A small-molecule ligand and the protein it binds are described below.
Small molecule (SMILES): c1ccc2[nH]ccc2c1

Sequence of chain 2.A:
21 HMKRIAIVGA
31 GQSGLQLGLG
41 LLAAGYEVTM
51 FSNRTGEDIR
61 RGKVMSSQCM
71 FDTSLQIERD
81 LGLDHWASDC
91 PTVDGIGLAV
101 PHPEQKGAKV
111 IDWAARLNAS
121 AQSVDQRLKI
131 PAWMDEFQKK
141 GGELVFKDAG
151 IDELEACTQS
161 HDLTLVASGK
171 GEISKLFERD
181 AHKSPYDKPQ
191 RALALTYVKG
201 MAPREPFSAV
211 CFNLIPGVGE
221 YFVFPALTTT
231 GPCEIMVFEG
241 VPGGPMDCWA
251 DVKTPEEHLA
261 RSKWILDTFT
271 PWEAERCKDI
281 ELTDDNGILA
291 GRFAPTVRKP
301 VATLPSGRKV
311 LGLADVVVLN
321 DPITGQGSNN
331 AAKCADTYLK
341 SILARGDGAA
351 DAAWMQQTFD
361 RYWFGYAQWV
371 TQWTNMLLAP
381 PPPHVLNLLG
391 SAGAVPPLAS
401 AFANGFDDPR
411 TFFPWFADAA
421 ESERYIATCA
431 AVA

Binding-site contacts:
Ligand atom C4 contacts residue PRO103 of chain 2.A at 4.5 Å (hydrophobic).
Ligand atom C7 contacts residue PRO216 of chain 2.A at 3.9 Å (hydrophobic).
Ligand atom C2 contacts residue PRO101 of chain 2.A at 4.4 Å (hydrophobic).
Ligand atom C3 contacts residue PRO216 of chain 2.A at 4.0 Å (hydrophobic).
Ligand atom N1 contacts residue PRO216 of chain 2.A at 3.8 Å.
Ligand atom C7 contacts residue VAL100 of chain 2.A at 3.9 Å (hydrophobic).
Ligand atom C8 contacts residue PRO101 of chain 2.A at 3.5 Å (hydrophobic).
Ligand atom C2 contacts residue PRO216 of chain 2.A at 4.1 Å (hydrophobic).
Ligand atom C6 contacts residue PRO103 of chain 2.A at 4.2 Å (hydrophobic).
Ligand atom N1 contacts residue HIS102 of chain 2.A at 4.1 Å.
Ligand atom C9 contacts residue PRO216 of chain 2.A at 3.8 Å (hydrophobic).
Ligand atom C6 contacts residue VAL100 of chain 2.A at 4.5 Å (hydrophobic).
Ligand atom N1 contacts residue PRO103 of chain 2.A at 3.7 Å.
Ligand atom C8 contacts residue PRO103 of chain 2.A at 3.8 Å (hydrophobic).
Ligand atom C7 contacts residue VAL110 of chain 2.A at 4.1 Å (hydrophobic).
Ligand atom C3 contacts residue PRO103 of chain 2.A at 4.1 Å (hydrophobic).
Ligand atom C9 contacts residue PRO103 of chain 2.A at 3.9 Å (hydrophobic).
Ligand atom C2 contacts residue PRO103 of chain 2.A at 4.0 Å (hydrophobic).
Ligand atom C8 contacts residue PRO216 of chain 2.A at 3.6 Å (hydrophobic).
Ligand atom C4 contacts residue PRO216 of chain 2.A at 4.2 Å (hydrophobic).
Ligand atom C6 contacts residue PRO216 of chain 2.A at 4.4 Å (hydrophobic).
Ligand atom N1 contacts residue PRO101 of chain 2.A at 3.1 Å (h-bond).
Ligand atom C7 contacts residue PRO101 of chain 2.A at 3.3 Å (hydrophobic).
Ligand atom C7 contacts residue PRO103 of chain 2.A at 3.6 Å (hydrophobic).